A protein and the small-molecule ligand that binds it are described below.
Small molecule (SMILES): N/C(=N\O)c1ccc(F)cc1

Binding-site contacts:
Ligand atom C contacts residue PHE88 of chain 1.A at 4.2 Å (hydrophobic).
Ligand atom C contacts residue ILE95 of chain 1.A at 3.7 Å (hydrophobic).
Ligand atom C5 contacts residue ASN89 of chain 1.A at 4.3 Å.
Ligand atom C2 contacts residue VAL43 of chain 1.A at 4.0 Å (hydrophobic).
Ligand atom C1 contacts residue MOH1 of chain 1.C at 3.2 Å.
Ligand atom C6 contacts residue ILE95 of chain 1.A at 3.8 Å (hydrophobic).
Ligand atom N contacts residue ASN89 of chain 1.A at 3.9 Å.
Ligand atom O contacts residue ILE95 of chain 1.A at 4.2 Å.
Ligand atom C3 contacts residue VAL43 of chain 1.A at 4.1 Å (hydrophobic).
Ligand atom F contacts residue MOH1 of chain 1.C at 4.0 Å.
Ligand atom C contacts residue ASN89 of chain 1.A at 3.3 Å.
Ligand atom C5 contacts residue ILE95 of chain 1.A at 3.8 Å (hydrophobic).
Ligand atom N contacts residue ILE95 of chain 1.A at 4.4 Å.
Ligand atom F contacts residue TYR46 of chain 1.A at 4.2 Å.
Ligand atom C6 contacts residue ASN89 of chain 1.A at 4.4 Å.
Ligand atom C1 contacts residue PHE88 of chain 1.A at 3.8 Å (hydrophobic).
Ligand atom F contacts residue VAL38 of chain 1.A at 3.8 Å.
Ligand atom C2 contacts residue PHE88 of chain 1.A at 4.4 Å (hydrophobic).
Ligand atom C1 contacts residue ILE95 of chain 1.A at 4.4 Å (hydrophobic).
Ligand atom N1 contacts residue ILE95 of chain 1.A at 4.0 Å.
Ligand atom C2 contacts residue MOH1 of chain 1.C at 4.0 Å.
Ligand atom C contacts residue MOH1 of chain 1.C at 4.0 Å.
Ligand atom F contacts residue VAL43 of chain 1.A at 3.6 Å.
Ligand atom C1 contacts residue ASN89 of chain 1.A at 4.0 Å.

Sequence of chain 1.A:
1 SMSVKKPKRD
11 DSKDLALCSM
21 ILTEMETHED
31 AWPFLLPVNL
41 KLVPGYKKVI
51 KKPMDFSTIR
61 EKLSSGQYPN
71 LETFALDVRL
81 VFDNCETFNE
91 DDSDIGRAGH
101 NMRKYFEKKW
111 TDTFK